This small molecule binds to this protein.
Small molecule (SMILES): CC(=O)N[C@H]1[C@H](O[C@H]2[C@H](O)[C@@H](NC(C)=O)CO[C@@H]2CO)O[C@H](CO)[C@@H](O)[C@@H]1O

Binding-site contacts:
Ligand atom O7 contacts residue ASN12 of chain 35.A at 4.2 Å.
Ligand atom C1 contacts residue ASN12 of chain 35.A at 2.1 Å.
Ligand atom C5 contacts residue ASN12 of chain 35.A at 3.9 Å.
Ligand atom O5 contacts residue ASN12 of chain 35.A at 2.5 Å (h-bond).
Ligand atom C2 contacts residue ASN12 of chain 35.A at 3.5 Å.
Ligand atom N2 contacts residue ASN12 of chain 35.A at 4.0 Å.
Ligand atom C7 contacts residue ASN12 of chain 35.A at 4.3 Å.

Sequence of chain 35.A:
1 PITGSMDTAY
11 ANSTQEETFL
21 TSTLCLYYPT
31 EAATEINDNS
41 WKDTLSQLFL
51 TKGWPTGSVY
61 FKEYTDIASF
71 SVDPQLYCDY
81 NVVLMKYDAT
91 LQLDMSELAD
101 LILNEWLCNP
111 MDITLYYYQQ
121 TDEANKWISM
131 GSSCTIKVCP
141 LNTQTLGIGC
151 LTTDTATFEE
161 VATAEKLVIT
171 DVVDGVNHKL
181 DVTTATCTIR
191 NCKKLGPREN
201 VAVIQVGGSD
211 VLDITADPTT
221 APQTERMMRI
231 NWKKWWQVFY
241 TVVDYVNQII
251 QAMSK